Sequence of chain 2.B:
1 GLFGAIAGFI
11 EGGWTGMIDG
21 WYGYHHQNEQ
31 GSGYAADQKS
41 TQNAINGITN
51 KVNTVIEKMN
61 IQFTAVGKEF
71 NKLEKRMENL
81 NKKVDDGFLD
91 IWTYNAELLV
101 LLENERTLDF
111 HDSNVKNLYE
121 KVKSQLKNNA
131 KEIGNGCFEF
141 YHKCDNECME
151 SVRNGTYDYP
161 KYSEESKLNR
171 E

Sequence of chain 2.A:
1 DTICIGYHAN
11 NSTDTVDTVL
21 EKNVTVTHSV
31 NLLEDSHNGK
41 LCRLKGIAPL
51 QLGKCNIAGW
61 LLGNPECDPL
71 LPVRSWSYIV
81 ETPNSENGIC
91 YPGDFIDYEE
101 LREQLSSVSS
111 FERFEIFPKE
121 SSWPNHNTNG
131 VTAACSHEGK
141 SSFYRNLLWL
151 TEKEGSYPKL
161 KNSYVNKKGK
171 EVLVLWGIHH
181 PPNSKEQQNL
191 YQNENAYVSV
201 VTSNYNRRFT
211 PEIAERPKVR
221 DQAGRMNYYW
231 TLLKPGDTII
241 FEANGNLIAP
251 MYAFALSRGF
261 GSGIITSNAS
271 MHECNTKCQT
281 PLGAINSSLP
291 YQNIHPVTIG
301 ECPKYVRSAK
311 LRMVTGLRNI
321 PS

Binding-site contacts:
Ligand atom CZ3 contacts residue GLN42 of chain 2.B at 3.9 Å.
Ligand atom N contacts residue GLN42 of chain 2.B at 3.3 Å (h-bond).
Ligand atom CD1 contacts residue GLY20 of chain 2.B at 3.6 Å.
Ligand atom CE2 contacts residue THR315 of chain 2.A at 3.7 Å.
Ligand atom CA contacts residue GLN42 of chain 2.B at 3.4 Å.
Ligand atom CD2 contacts residue HIS28 of chain 2.A at 3.8 Å.
Ligand atom CD2 contacts residue THR49 of chain 2.B at 3.7 Å.
Ligand atom CI contacts residue ASN53 of chain 2.B at 3.7 Å.
Ligand atom CE1 contacts residue ASP19 of chain 2.B at 3.6 Å.
Ligand atom CZ contacts residue THR315 of chain 2.A at 3.8 Å.
Ligand atom CE1 contacts residue HIS28 of chain 2.A at 3.6 Å.
Ligand atom CD2 contacts residue GLN42 of chain 2.B at 3.3 Å.
Ligand atom CD1 contacts residue ASP19 of chain 2.B at 3.5 Å.
Ligand atom CH2 contacts residue GLN38 of chain 2.B at 3.6 Å.
Ligand atom CZ contacts residue TRP21 of chain 2.B at 3.7 Å (hydrophobic).
Ligand atom CE2 contacts residue ASP19 of chain 2.B at 3.7 Å.
Ligand atom CE3 contacts residue GLN38 of chain 2.B at 3.7 Å.
Ligand atom CB contacts residue THR49 of chain 2.B at 3.8 Å.
Ligand atom CZ contacts residue HIS28 of chain 2.A at 3.7 Å.
Ligand atom CZ contacts residue GLY20 of chain 2.B at 3.5 Å.
Ligand atom CD1 contacts residue HIS28 of chain 2.A at 3.4 Å.
Ligand atom CZ2 contacts residue ASP19 of chain 2.B at 3.7 Å.
Ligand atom CG contacts residue GLN38 of chain 2.B at 3.8 Å.
Ligand atom CG contacts residue HIS28 of chain 2.A at 3.5 Å.
Ligand atom CE1 contacts residue ILE18 of chain 2.B at 3.8 Å (hydrophobic).
Ligand atom O contacts residue THR49 of chain 2.B at 3.9 Å.
Ligand atom CH2 contacts residue THR41 of chain 2.B at 3.7 Å.
Ligand atom O contacts residue ASN53 of chain 2.B at 3.8 Å.
Ligand atom CH3 contacts residue ASN53 of chain 2.B at 3.5 Å.
Ligand atom CZ3 contacts residue GLN38 of chain 2.B at 3.6 Å.
Ligand atom CE1 contacts residue GLY20 of chain 2.B at 3.2 Å.
Ligand atom CD2 contacts residue TRP21 of chain 2.B at 3.5 Å (hydrophobic).
Ligand atom CD2 contacts residue GLN38 of chain 2.B at 3.7 Å.
Ligand atom NE1 contacts residue ASP19 of chain 2.B at 3.0 Å (salt-bridge).
Ligand atom C contacts residue GLN42 of chain 2.B at 3.8 Å.
Ligand atom CD2 contacts residue ILE56 of chain 2.B at 3.6 Å (hydrophobic).
Ligand atom CE2 contacts residue HIS28 of chain 2.A at 3.7 Å.
Ligand atom OH contacts residue THR315 of chain 2.A at 3.1 Å (h-bond).
Ligand atom N contacts residue ASN53 of chain 2.B at 3.3 Å (h-bond).
Ligand atom CE2 contacts residue TRP21 of chain 2.B at 3.8 Å (hydrophobic).

The small molecule below binds the protein below.
Small molecule (SMILES): CC(=O)N[C@@H](CCCc1ccccc1)C(=O)N[C@H]1CCCNC(=O)[C@@H](NC(=O)CCN)CNC(=O)[C@H](CO)NC(=O)[C@H](CC(C)C)NC(=O)[C@H](CC2=c3ccccc3=NC2)NC(=O)[C@H](CCC(=O)O)NC(=O)[C@H](Cc2ccccc2)NC(=O)[C@H](Cc2ccc(O)cc2)NC(=O)[C@H](CCC(=O)O)NC(=O)[C@H](CC(C)C)NC1=O